Binding-site contacts:
Ligand atom C4 contacts residue ASN10 of chain 1.C at 4.3 Å.
Ligand atom C7 contacts residue GLY6 of chain 1.C at 3.7 Å.
Ligand atom O3 contacts residue VAL34 of chain 1.C at 4.5 Å.
Ligand atom C8 contacts residue GLY6 of chain 1.C at 3.7 Å.
Ligand atom C1 contacts residue ASN10 of chain 1.C at 1.4 Å.
Ligand atom O7 contacts residue LEU35 of chain 1.C at 4.3 Å.
Ligand atom C7 contacts residue ASN10 of chain 1.C at 3.7 Å.
Ligand atom O5 contacts residue ASN10 of chain 1.C at 2.4 Å (h-bond).
Ligand atom N2 contacts residue ASN10 of chain 1.C at 3.0 Å (h-bond).
Ligand atom O7 contacts residue PHE5 of chain 1.C at 3.7 Å.
Ligand atom O7 contacts residue GLY6 of chain 1.C at 3.5 Å (h-bond).
Ligand atom C8 contacts residue ASN10 of chain 1.C at 3.9 Å.
Ligand atom C5 contacts residue ASN10 of chain 1.C at 3.7 Å.
Ligand atom C3 contacts residue ASN10 of chain 1.C at 3.8 Å.
Ligand atom O7 contacts residue PHE9 of chain 1.C at 4.5 Å.
Ligand atom C2 contacts residue ASN10 of chain 1.C at 2.5 Å.

Sequence of chain 1.C:
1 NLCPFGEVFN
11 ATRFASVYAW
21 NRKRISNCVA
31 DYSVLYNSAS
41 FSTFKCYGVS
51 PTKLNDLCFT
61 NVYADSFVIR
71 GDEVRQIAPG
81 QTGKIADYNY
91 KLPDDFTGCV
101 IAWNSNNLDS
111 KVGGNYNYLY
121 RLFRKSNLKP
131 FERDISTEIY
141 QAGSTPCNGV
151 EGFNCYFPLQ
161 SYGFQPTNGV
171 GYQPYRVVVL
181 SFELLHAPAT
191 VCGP

A protein and the small-molecule ligand that binds it are described below.
Small molecule (SMILES): CC(=O)N[C@@H]1[C@@H](O)[C@H](O)[C@@H](CO)O[C@H]1O